A small-molecule ligand and the protein it binds are described below.
Small molecule (SMILES): CC(=O)N[C@@H]1[C@@H](O)[C@H](O)[C@@H](CO)O[C@H]1O

Sequence of chain 1.A:
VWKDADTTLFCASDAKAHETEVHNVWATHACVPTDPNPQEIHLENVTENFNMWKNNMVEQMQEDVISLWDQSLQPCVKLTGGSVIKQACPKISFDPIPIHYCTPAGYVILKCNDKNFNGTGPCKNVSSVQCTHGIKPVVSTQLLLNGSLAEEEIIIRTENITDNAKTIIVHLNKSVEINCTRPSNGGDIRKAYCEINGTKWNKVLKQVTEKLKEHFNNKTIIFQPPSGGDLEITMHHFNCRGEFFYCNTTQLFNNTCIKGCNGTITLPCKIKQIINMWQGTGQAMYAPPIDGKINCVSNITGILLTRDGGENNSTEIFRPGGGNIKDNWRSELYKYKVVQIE

Binding-site contacts:
Ligand atom C5 contacts residue ASN179 of chain 1.A at 3.6 Å.
Ligand atom C4 contacts residue ASN179 of chain 1.A at 4.2 Å.
Ligand atom C6 contacts residue THR181 of chain 1.A at 4.2 Å.
Ligand atom C6 contacts residue GLU200 of chain 1.A at 4.1 Å.
Ligand atom O7 contacts residue ASN179 of chain 1.A at 3.0 Å (h-bond).
Ligand atom C8 contacts residue GLU177 of chain 1.A at 4.3 Å.
Ligand atom N2 contacts residue ASN179 of chain 1.A at 2.9 Å (h-bond).
Ligand atom C5 contacts residue THR181 of chain 1.A at 4.2 Å.
Ligand atom C1 contacts residue ASN179 of chain 1.A at 1.4 Å.
Ligand atom C7 contacts residue ASN179 of chain 1.A at 3.2 Å.
Ligand atom O6 contacts residue TYR198 of chain 1.A at 4.1 Å.
Ligand atom O6 contacts residue GLU200 of chain 1.A at 3.0 Å (salt-bridge).
Ligand atom O5 contacts residue THR181 of chain 1.A at 4.5 Å.
Ligand atom C5 contacts residue GLU200 of chain 1.A at 4.5 Å.
Ligand atom C6 contacts residue TYR198 of chain 1.A at 4.0 Å (hydrophobic).
Ligand atom N2 contacts residue VAL307 of chain 1.A at 4.4 Å.
Ligand atom O5 contacts residue GLU200 of chain 1.A at 3.6 Å (salt-bridge).
Ligand atom C7 contacts residue GLU177 of chain 1.A at 4.5 Å.
Ligand atom C2 contacts residue ASN179 of chain 1.A at 2.4 Å.
Ligand atom C8 contacts residue VAL307 of chain 1.A at 4.5 Å (hydrophobic).
Ligand atom O7 contacts residue GLU177 of chain 1.A at 4.0 Å.
Ligand atom C3 contacts residue ASN179 of chain 1.A at 3.8 Å.
Ligand atom O5 contacts residue ASN179 of chain 1.A at 2.4 Å (h-bond).